Sequence of chain 1.A:
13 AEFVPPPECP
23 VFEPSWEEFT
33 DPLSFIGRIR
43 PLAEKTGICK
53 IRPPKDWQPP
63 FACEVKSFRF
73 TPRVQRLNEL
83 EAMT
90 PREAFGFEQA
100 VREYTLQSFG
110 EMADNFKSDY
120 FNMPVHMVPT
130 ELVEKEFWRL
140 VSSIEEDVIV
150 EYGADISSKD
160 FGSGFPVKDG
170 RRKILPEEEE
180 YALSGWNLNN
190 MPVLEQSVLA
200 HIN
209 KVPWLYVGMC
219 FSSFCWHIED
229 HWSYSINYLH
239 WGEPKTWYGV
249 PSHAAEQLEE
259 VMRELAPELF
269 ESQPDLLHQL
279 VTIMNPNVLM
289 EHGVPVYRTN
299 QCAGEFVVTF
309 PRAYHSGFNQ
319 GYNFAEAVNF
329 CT

Binding-site contacts:
Ligand atom C09 contacts residue HIS225 of chain 1.A at 3.8 Å.
Ligand atom C17 contacts residue PHE222 of chain 1.A at 3.8 Å (hydrophobic).
Ligand atom O21 contacts residue PHE222 of chain 1.A at 3.8 Å.
Ligand atom C15 contacts residue MN1 of chain 1.C at 3.2 Å.
Ligand atom C02 contacts residue SER221 of chain 1.A at 3.7 Å.
Ligand atom C02 contacts residue TYR151 of chain 1.A at 3.7 Å (hydrophobic).
Ligand atom C01 contacts residue ARG75 of chain 1.A at 3.5 Å.
Ligand atom C17 contacts residue TRP245 of chain 1.A at 3.6 Å (hydrophobic).
Ligand atom C02 contacts residue ALA153 of chain 1.A at 3.6 Å (hydrophobic).
Ligand atom C01 contacts residue GLN77 of chain 1.A at 3.4 Å.
Ligand atom C20 contacts residue LYS243 of chain 1.A at 3.8 Å.
Ligand atom O21 contacts residue LYS243 of chain 1.A at 2.7 Å (salt-bridge).
Ligand atom O21 contacts residue TYR151 of chain 1.A at 3.3 Å (h-bond).
Ligand atom N16 contacts residue HIS313 of chain 1.A at 3.5 Å (h-bond).
Ligand atom C01 contacts residue ALA153 of chain 1.A at 3.7 Å (hydrophobic).
Ligand atom N16 contacts residue MN1 of chain 1.C at 2.3 Å.
Ligand atom C14 contacts residue HIS225 of chain 1.A at 3.2 Å.
Ligand atom C18 contacts residue ASN235 of chain 1.A at 3.6 Å.
Ligand atom C18 contacts residue PHE222 of chain 1.A at 3.6 Å (hydrophobic).
Ligand atom C18 contacts residue TRP245 of chain 1.A at 3.5 Å (hydrophobic).
Ligand atom C17 contacts residue MN1 of chain 1.C at 3.1 Å.
Ligand atom C19 contacts residue PHE222 of chain 1.A at 3.6 Å (hydrophobic).
Ligand atom N24 contacts residue PHE222 of chain 1.A at 3.4 Å.
Ligand atom C14 contacts residue MN1 of chain 1.C at 3.6 Å.
Ligand atom C13 contacts residue TYR214 of chain 1.A at 3.8 Å (hydrophobic).
Ligand atom O22 contacts residue TYR214 of chain 1.A at 3.5 Å.
Ligand atom C15 contacts residue HIS225 of chain 1.A at 3.4 Å.
Ligand atom O04 contacts residue PHE222 of chain 1.A at 3.5 Å.
Ligand atom C08 contacts residue GLN277 of chain 1.A at 3.4 Å.
Ligand atom C20 contacts residue PHE222 of chain 1.A at 3.4 Å (hydrophobic).
Ligand atom N24 contacts residue TYR214 of chain 1.A at 3.5 Å.
Ligand atom C15 contacts residue PHE222 of chain 1.A at 3.8 Å (hydrophobic).
Ligand atom C13 contacts residue PHE222 of chain 1.A at 3.8 Å (hydrophobic).
Ligand atom C20 contacts residue TYR151 of chain 1.A at 3.3 Å (hydrophobic).
Ligand atom O22 contacts residue PHE222 of chain 1.A at 3.3 Å.
Ligand atom O22 contacts residue TYR151 of chain 1.A at 2.5 Å (h-bond).
Ligand atom N16 contacts residue HIS225 of chain 1.A at 3.2 Å (h-bond).
Ligand atom C09 contacts residue GLN277 of chain 1.A at 3.4 Å.
Ligand atom C17 contacts residue ASN235 of chain 1.A at 3.5 Å.
Ligand atom C23 contacts residue PHE222 of chain 1.A at 3.6 Å (hydrophobic).

A protein and the small-molecule ligand that binds it are described below.
Small molecule (SMILES): CCCO[C@@H](c1cc2nccc(C(=O)O)c2[nH]1)c1ccccc1Cl